Sequence of chain 1.A:
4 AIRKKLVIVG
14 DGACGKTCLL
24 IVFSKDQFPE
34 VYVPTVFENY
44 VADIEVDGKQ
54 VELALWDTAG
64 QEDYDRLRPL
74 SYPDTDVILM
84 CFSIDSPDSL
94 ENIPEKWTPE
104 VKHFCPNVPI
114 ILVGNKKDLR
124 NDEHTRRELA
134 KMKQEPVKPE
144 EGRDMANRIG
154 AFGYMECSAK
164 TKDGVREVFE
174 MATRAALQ

Binding-site contacts:
Ligand atom C08 contacts residue GLU103 of chain 1.A at 4.5 Å.
Ligand atom F01 contacts residue PRO102 of chain 1.A at 3.5 Å.
Ligand atom N06 contacts residue HIS106 of chain 1.A at 3.9 Å.
Ligand atom C02 contacts residue GLU103 of chain 1.A at 4.3 Å.
Ligand atom C05 contacts residue PHE107 of chain 1.A at 4.0 Å (hydrophobic).
Ligand atom F01 contacts residue HIS106 of chain 1.A at 4.2 Å.
Ligand atom C10 contacts residue PRO72 of chain 1.A at 3.9 Å (hydrophobic).
Ligand atom C10 contacts residue GLU103 of chain 1.A at 4.0 Å.
Ligand atom N11 contacts residue PRO72 of chain 1.A at 3.9 Å.
Ligand atom N11 contacts residue ASP68 of chain 1.A at 3.3 Å (salt-bridge).
Ligand atom C09 contacts residue GLU103 of chain 1.A at 3.3 Å.
Ligand atom C04 contacts residue GLU103 of chain 1.A at 3.7 Å.
Ligand atom N11 contacts residue PHE107 of chain 1.A at 3.8 Å.
Ligand atom C03 contacts residue GLU103 of chain 1.A at 3.6 Å.
Ligand atom C02 contacts residue PRO102 of chain 1.A at 3.8 Å (hydrophobic).
Ligand atom N06 contacts residue PHE107 of chain 1.A at 4.2 Å.
Ligand atom C10 contacts residue ASP68 of chain 1.A at 3.2 Å.
Ligand atom C09 contacts residue PHE107 of chain 1.A at 3.9 Å (hydrophobic).
Ligand atom C08 contacts residue PHE107 of chain 1.A at 3.6 Å (hydrophobic).
Ligand atom C10 contacts residue PHE107 of chain 1.A at 4.0 Å (hydrophobic).
Ligand atom C09 contacts residue ARG71 of chain 1.A at 4.1 Å.
Ligand atom C10 contacts residue ARG71 of chain 1.A at 3.9 Å.
Ligand atom C02 contacts residue HIS106 of chain 1.A at 4.1 Å.
Ligand atom C03 contacts residue PRO102 of chain 1.A at 3.8 Å (hydrophobic).
Ligand atom C07 contacts residue HIS106 of chain 1.A at 3.7 Å.
Ligand atom N12 contacts residue PHE107 of chain 1.A at 3.5 Å.

The protein below binds the small molecule below.
Small molecule (SMILES): Fc1ccc(-c2ccn[nH]2)nc1